Binding-site contacts:
Ligand atom N4 contacts residue ASN219 of chain 10.A at 4.0 Å.
Ligand atom C7 contacts residue TYR197 of chain 10.A at 3.5 Å (hydrophobic).
Ligand atom C21 contacts residue ILE104 of chain 10.A at 3.5 Å (hydrophobic).
Ligand atom C13 contacts residue TYR128 of chain 10.A at 3.0 Å (hydrophobic).
Ligand atom C14 contacts residue SER126 of chain 10.A at 3.6 Å.
Ligand atom C10 contacts residue ILE104 of chain 10.A at 3.9 Å (hydrophobic).
Ligand atom C7 contacts residue PHE124 of chain 10.A at 3.8 Å (hydrophobic).
Ligand atom C19 contacts residue VAL188 of chain 10.A at 3.5 Å (hydrophobic).
Ligand atom C18 contacts residue VAL188 of chain 10.A at 3.9 Å (hydrophobic).
Ligand atom C8 contacts residue TYR197 of chain 10.A at 3.4 Å (hydrophobic).
Ligand atom C10 contacts residue MET221 of chain 10.A at 4.0 Å (hydrophobic).
Ligand atom C11 contacts residue TYR128 of chain 10.A at 3.4 Å (hydrophobic).
Ligand atom C19 contacts residue TYR152 of chain 10.A at 3.9 Å (hydrophobic).
Ligand atom C18 contacts residue TYR152 of chain 10.A at 3.8 Å (hydrophobic).
Ligand atom C13 contacts residue TYR197 of chain 10.A at 4.0 Å (hydrophobic).
Ligand atom C1 contacts residue ASN198 of chain 10.A at 4.0 Å.
Ligand atom C16 contacts residue TYR128 of chain 10.A at 2.9 Å (hydrophobic).
Ligand atom C17 contacts residue TYR128 of chain 10.A at 3.8 Å (hydrophobic).
Ligand atom C21 contacts residue MET224 of chain 10.A at 4.0 Å (hydrophobic).
Ligand atom C10 contacts residue TYR128 of chain 10.A at 3.6 Å (hydrophobic).
Ligand atom C20 contacts residue VAL188 of chain 10.A at 3.7 Å (hydrophobic).
Ligand atom C1 contacts residue DMS1 of chain 10.F at 4.1 Å.
Ligand atom C13 contacts residue SER126 of chain 10.A at 3.7 Å.
Ligand atom C11 contacts residue ILE104 of chain 10.A at 3.5 Å (hydrophobic).
Ligand atom C7 contacts residue LEU106 of chain 10.A at 4.1 Å (hydrophobic).
Ligand atom C10 contacts residue LEU106 of chain 10.A at 4.0 Å (hydrophobic).
Ligand atom N5 contacts residue DMS1 of chain 10.F at 3.9 Å.
Ligand atom C15 contacts residue TYR128 of chain 10.A at 3.0 Å (hydrophobic).
Ligand atom C8 contacts residue PHE124 of chain 10.A at 3.6 Å (hydrophobic).
Ligand atom C14 contacts residue TYR128 of chain 10.A at 3.3 Å (hydrophobic).
Ligand atom N12 contacts residue TYR128 of chain 10.A at 2.5 Å (h-bond).
Ligand atom C14 contacts residue TYR197 of chain 10.A at 4.1 Å (hydrophobic).
Ligand atom C16 contacts residue ILE104 of chain 10.A at 3.7 Å (hydrophobic).
Ligand atom C19 contacts residue VAL191 of chain 10.A at 4.0 Å (hydrophobic).
Ligand atom C11 contacts residue MET221 of chain 10.A at 4.0 Å (hydrophobic).
Ligand atom N4 contacts residue DMS1 of chain 10.F at 3.6 Å (h-bond).
Ligand atom C17 contacts residue ILE104 of chain 10.A at 3.8 Å (hydrophobic).
Ligand atom N5 contacts residue ASN219 of chain 10.A at 4.1 Å.
Ligand atom N9 contacts residue TYR128 of chain 10.A at 4.1 Å.
Ligand atom C20 contacts residue VAL191 of chain 10.A at 3.5 Å (hydrophobic).

A protein and the small-molecule ligand that binds it are described below.
Small molecule (SMILES): COc1ccc(N2CCN(c3cccc(C)c3)CC2)nn1

Sequence of chain 10.A:
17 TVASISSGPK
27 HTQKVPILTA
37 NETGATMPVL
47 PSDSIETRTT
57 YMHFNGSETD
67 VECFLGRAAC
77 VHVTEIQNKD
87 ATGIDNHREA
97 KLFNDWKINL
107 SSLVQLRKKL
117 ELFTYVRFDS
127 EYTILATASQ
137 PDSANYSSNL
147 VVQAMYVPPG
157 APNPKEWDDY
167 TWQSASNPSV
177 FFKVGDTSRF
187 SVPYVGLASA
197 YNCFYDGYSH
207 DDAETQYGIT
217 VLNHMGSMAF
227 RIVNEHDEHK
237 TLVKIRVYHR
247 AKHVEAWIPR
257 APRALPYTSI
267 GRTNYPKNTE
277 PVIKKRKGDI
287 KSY